Binding-site contacts:
Ligand atom O40 contacts residue ASP25 of chain 1.B at 2.7 Å (salt-bridge).
Ligand atom C22 contacts residue VAL82 of chain 1.A at 3.6 Å (hydrophobic).
Ligand atom C14 contacts residue GLY48 of chain 1.B at 3.0 Å.
Ligand atom N37 contacts residue ASP30 of chain 1.A at 3.5 Å (salt-bridge).
Ligand atom C09 contacts residue ASP25 of chain 1.B at 3.4 Å.
Ligand atom O40 contacts residue ASP25 of chain 1.A at 2.4 Å (salt-bridge).
Ligand atom C24 contacts residue GLY27 of chain 1.B at 3.3 Å.
Ligand atom C06 contacts residue ALA28 of chain 1.A at 3.6 Å (hydrophobic).
Ligand atom O43 contacts residue ASP30 of chain 1.B at 3.2 Å (salt-bridge).
Ligand atom C31 contacts residue GLY49 of chain 1.B at 3.5 Å.
Ligand atom N36 contacts residue GLY27 of chain 1.B at 3.1 Å (h-bond).
Ligand atom C21 contacts residue ILE50 of chain 1.B at 3.6 Å (hydrophobic).
Ligand atom C06 contacts residue ASP30 of chain 1.A at 3.4 Å.
Ligand atom C18 contacts residue ASP25 of chain 1.A at 3.1 Å.
Ligand atom C27 contacts residue VAL82 of chain 1.B at 3.5 Å (hydrophobic).
Ligand atom O45 contacts residue PRO81 of chain 1.A at 3.6 Å.
Ligand atom C05 contacts residue ALA28 of chain 1.A at 3.6 Å (hydrophobic).
Ligand atom C06 contacts residue VAL32 of chain 1.A at 3.5 Å (hydrophobic).
Ligand atom C31 contacts residue PHE53 of chain 1.B at 3.5 Å (hydrophobic).
Ligand atom C21 contacts residue GLY49 of chain 1.B at 3.6 Å.
Ligand atom O39 contacts residue ILE50 of chain 1.B at 3.1 Å.
Ligand atom O39 contacts residue GLY49 of chain 1.A at 3.2 Å.
Ligand atom C17 contacts residue GLY27 of chain 1.B at 3.7 Å.
Ligand atom O43 contacts residue ALA28 of chain 1.B at 3.6 Å.
Ligand atom C23 contacts residue VAL82 of chain 1.A at 3.6 Å (hydrophobic).
Ligand atom O42 contacts residue ALA28 of chain 1.B at 3.6 Å.
Ligand atom C18 contacts residue GLY27 of chain 1.B at 3.6 Å.
Ligand atom O43 contacts residue ASP29 of chain 1.B at 3.1 Å (salt-bridge).
Ligand atom O44 contacts residue ASP29 of chain 1.B at 3.0 Å (salt-bridge).
Ligand atom C15 contacts residue ASP29 of chain 1.B at 3.6 Å.
Ligand atom C08 contacts residue ASP25 of chain 1.A at 3.1 Å.
Ligand atom C33 contacts residue GLY49 of chain 1.B at 3.5 Å.
Ligand atom C10 contacts residue ASP25 of chain 1.A at 3.7 Å.
Ligand atom C29 contacts residue GLY48 of chain 1.B at 3.2 Å.
Ligand atom C09 contacts residue ASP25 of chain 1.A at 3.2 Å.
Ligand atom O40 contacts residue GLY27 of chain 1.B at 3.5 Å.
Ligand atom C07 contacts residue GLY27 of chain 1.A at 3.7 Å.
Ligand atom C17 contacts residue ASP29 of chain 1.B at 3.7 Å.
Ligand atom C16 contacts residue GLY48 of chain 1.B at 3.0 Å.
Ligand atom C03 contacts residue GLY48 of chain 1.A at 3.3 Å.

Sequence of chain 1.B:
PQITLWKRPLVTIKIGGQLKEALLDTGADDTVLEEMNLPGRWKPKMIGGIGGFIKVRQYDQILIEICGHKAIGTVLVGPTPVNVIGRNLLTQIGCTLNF

The small molecule below binds the protein below.
Small molecule (SMILES): CCOP(=O)(COc1ccc(C[C@H](NC(=O)O[C@H]2CO[C@H]3OCC[C@H]32)[C@H](O)CN(C[C@@H](C)CC)S(=O)(=O)c2ccc3ncsc3c2)cc1)OCC

Sequence of chain 1.A:
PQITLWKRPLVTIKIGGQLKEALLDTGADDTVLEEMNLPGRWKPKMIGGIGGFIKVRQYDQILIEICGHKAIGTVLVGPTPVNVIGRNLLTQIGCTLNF